The protein below binds the small molecule below.
Small molecule (SMILES): CC(=O)N[C@H]1[C@H](O[C@H]2[C@H](O)[C@@H](NC(C)=O)CO[C@@H]2CO)O[C@H](CO)[C@@H](O)[C@@H]1O

Sequence of chain 2.A:
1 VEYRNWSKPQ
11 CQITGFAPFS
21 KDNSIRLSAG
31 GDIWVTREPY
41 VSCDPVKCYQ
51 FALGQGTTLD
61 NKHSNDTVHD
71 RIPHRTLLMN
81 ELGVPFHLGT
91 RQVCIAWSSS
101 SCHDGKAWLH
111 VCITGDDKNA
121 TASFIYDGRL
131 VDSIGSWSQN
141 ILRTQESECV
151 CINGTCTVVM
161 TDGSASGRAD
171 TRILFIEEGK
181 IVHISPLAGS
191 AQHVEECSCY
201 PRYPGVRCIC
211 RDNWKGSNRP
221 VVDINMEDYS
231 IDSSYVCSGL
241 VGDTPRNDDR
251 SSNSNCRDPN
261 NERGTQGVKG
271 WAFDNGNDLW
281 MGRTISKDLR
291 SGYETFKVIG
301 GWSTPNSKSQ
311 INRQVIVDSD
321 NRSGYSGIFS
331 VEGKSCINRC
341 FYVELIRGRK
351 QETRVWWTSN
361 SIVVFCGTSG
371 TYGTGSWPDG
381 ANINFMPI

Binding-site contacts:
Ligand atom O6 contacts residue GLU2 of chain 2.A at 3.9 Å.
Ligand atom O7 contacts residue TYR203 of chain 2.A at 3.6 Å (h-bond).
Ligand atom C8 contacts residue SER7 of chain 2.A at 3.2 Å.
Ligand atom O3 contacts residue NAG2 of chain 2.F at 2.7 Å.
Ligand atom C7 contacts residue ASN5 of chain 2.A at 4.0 Å.
Ligand atom C8 contacts residue NAG2 of chain 2.F at 3.9 Å.
Ligand atom C4 contacts residue ASN5 of chain 2.A at 3.2 Å.
Ligand atom C7 contacts residue NAG2 of chain 2.F at 3.7 Å.
Ligand atom C8 contacts residue TYR203 of chain 2.A at 4.5 Å (hydrophobic).
Ligand atom O7 contacts residue NAG2 of chain 2.F at 4.5 Å.
Ligand atom O7 contacts residue ASN5 of chain 2.A at 3.6 Å (h-bond).
Ligand atom C7 contacts residue NAG1 of chain 2.F at 3.9 Å.
Ligand atom C3 contacts residue NAG2 of chain 2.F at 3.6 Å.
Ligand atom C2 contacts residue SER7 of chain 2.A at 4.4 Å.
Ligand atom N2 contacts residue ASN5 of chain 2.A at 3.6 Å (h-bond).
Ligand atom O5 contacts residue SER7 of chain 2.A at 3.5 Å.
Ligand atom O6 contacts residue TYR3 of chain 2.A at 3.6 Å (h-bond).
Ligand atom O4 contacts residue ASN5 of chain 2.A at 4.5 Å.
Ligand atom C3 contacts residue ASN5 of chain 2.A at 3.5 Å.
Ligand atom C2 contacts residue NAG2 of chain 2.F at 3.5 Å.
Ligand atom C6 contacts residue ASN5 of chain 2.A at 3.4 Å.
Ligand atom O5 contacts residue ASN5 of chain 2.A at 2.3 Å (h-bond).
Ligand atom C8 contacts residue NAG1 of chain 2.F at 4.4 Å.
Ligand atom O6 contacts residue ASN5 of chain 2.A at 2.6 Å (h-bond).
Ligand atom C7 contacts residue TYR203 of chain 2.A at 4.4 Å (hydrophobic).
Ligand atom O7 contacts residue NAG1 of chain 2.F at 3.2 Å (h-bond).
Ligand atom C2 contacts residue ASN5 of chain 2.A at 2.5 Å.
Ligand atom C1 contacts residue SER7 of chain 2.A at 3.6 Å.
Ligand atom C5 contacts residue ASN5 of chain 2.A at 3.0 Å.
Ligand atom C7 contacts residue SER7 of chain 2.A at 2.9 Å.
Ligand atom N2 contacts residue NAG2 of chain 2.F at 3.0 Å.
Ligand atom C1 contacts residue ASN5 of chain 2.A at 1.4 Å.
Ligand atom C8 contacts residue GLU2 of chain 2.A at 4.4 Å.
Ligand atom N2 contacts residue SER7 of chain 2.A at 3.6 Å.
Ligand atom O7 contacts residue SER7 of chain 2.A at 2.8 Å (h-bond).